Sequence of chain 1.A:
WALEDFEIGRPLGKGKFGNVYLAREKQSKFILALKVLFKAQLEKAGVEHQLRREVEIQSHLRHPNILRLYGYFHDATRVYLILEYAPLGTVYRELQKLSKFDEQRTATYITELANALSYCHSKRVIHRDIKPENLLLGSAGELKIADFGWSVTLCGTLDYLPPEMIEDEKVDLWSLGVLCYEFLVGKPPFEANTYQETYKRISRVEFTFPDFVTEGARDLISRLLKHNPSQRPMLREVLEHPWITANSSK

The small molecule below binds the protein below.
Small molecule (SMILES): CO[C@@H](C(=O)N1Cc2[nH]nc(NC(=O)c3ccc(N4CCN(C)CC4)cc3)c2C1)c1ccccc1

Binding-site contacts:
Ligand atom C10 contacts residue TYR89 of chain 1.A at 3.8 Å (hydrophobic).
Ligand atom C13 contacts residue GLU88 of chain 1.A at 3.7 Å.
Ligand atom N4 contacts residue GLU88 of chain 1.A at 3.6 Å.
Ligand atom C36 contacts residue SO41 of chain 1.D at 3.0 Å.
Ligand atom C14 contacts residue LEU140 of chain 1.A at 3.8 Å (hydrophobic).
Ligand atom C13 contacts residue ALA37 of chain 1.A at 3.8 Å (hydrophobic).
Ligand atom C10 contacts residue GLY93 of chain 1.A at 3.6 Å.
Ligand atom O26 contacts residue PHE152 of chain 1.A at 3.6 Å.
Ligand atom C10 contacts residue ALA90 of chain 1.A at 3.8 Å (hydrophobic).
Ligand atom C6 contacts residue ALA90 of chain 1.A at 3.8 Å (hydrophobic).
Ligand atom C33 contacts residue ALA150 of chain 1.A at 3.7 Å (hydrophobic).
Ligand atom C20 contacts residue LYS39 of chain 1.A at 3.8 Å.
Ligand atom C9 contacts residue TYR89 of chain 1.A at 3.8 Å (hydrophobic).
Ligand atom N2 contacts residue GLU88 of chain 1.A at 2.8 Å (salt-bridge).
Ligand atom N2 contacts residue ALA37 of chain 1.A at 3.6 Å.
Ligand atom C22 contacts residue PRO91 of chain 1.A at 3.3 Å (hydrophobic).
Ligand atom N2 contacts residue ALA90 of chain 1.A at 3.4 Å (h-bond).
Ligand atom C3 contacts residue ALA90 of chain 1.A at 3.7 Å (hydrophobic).
Ligand atom C16 contacts residue LEU71 of chain 1.A at 3.7 Å (hydrophobic).
Ligand atom O26 contacts residue LYS39 of chain 1.A at 3.4 Å.
Ligand atom C21 contacts residue LEU92 of chain 1.A at 3.6 Å (hydrophobic).
Ligand atom N4 contacts residue TYR89 of chain 1.A at 3.4 Å.
Ligand atom C31 contacts residue GLU137 of chain 1.A at 3.8 Å.
Ligand atom C36 contacts residue LYS39 of chain 1.A at 3.1 Å.
Ligand atom O34 contacts residue SO41 of chain 1.D at 3.8 Å.
Ligand atom C24 contacts residue GLY93 of chain 1.A at 3.9 Å.
Ligand atom C9 contacts residue GLY93 of chain 1.A at 3.8 Å.
Ligand atom C21 contacts residue PRO91 of chain 1.A at 3.6 Å (hydrophobic).
Ligand atom C35 contacts residue GLU137 of chain 1.A at 3.1 Å.
Ligand atom C9 contacts residue ALA90 of chain 1.A at 2.9 Å (hydrophobic).
Ligand atom C35 contacts residue THR94 of chain 1.A at 3.9 Å.
Ligand atom N4 contacts residue ALA90 of chain 1.A at 2.8 Å (h-bond).
Ligand atom C31 contacts residue THR94 of chain 1.A at 3.8 Å.
Ligand atom C10 contacts residue PRO91 of chain 1.A at 3.2 Å (hydrophobic).
Ligand atom C13 contacts residue LEU140 of chain 1.A at 3.9 Å (hydrophobic).
Ligand atom N2 contacts residue TYR89 of chain 1.A at 3.5 Å.
Ligand atom O34 contacts residue LYS39 of chain 1.A at 2.5 Å (salt-bridge).
Ligand atom N5 contacts residue ALA90 of chain 1.A at 3.0 Å (h-bond).
Ligand atom O26 contacts residue LEU87 of chain 1.A at 3.7 Å.
Ligand atom C7 contacts residue ALA90 of chain 1.A at 3.7 Å (hydrophobic).